The small molecule below binds the protein below.
Small molecule (SMILES): CC(=O)N[C@@H]1[C@@H](O)[C@H](O)[C@@H](CO)O[C@H]1O

Sequence of chain 1.A:
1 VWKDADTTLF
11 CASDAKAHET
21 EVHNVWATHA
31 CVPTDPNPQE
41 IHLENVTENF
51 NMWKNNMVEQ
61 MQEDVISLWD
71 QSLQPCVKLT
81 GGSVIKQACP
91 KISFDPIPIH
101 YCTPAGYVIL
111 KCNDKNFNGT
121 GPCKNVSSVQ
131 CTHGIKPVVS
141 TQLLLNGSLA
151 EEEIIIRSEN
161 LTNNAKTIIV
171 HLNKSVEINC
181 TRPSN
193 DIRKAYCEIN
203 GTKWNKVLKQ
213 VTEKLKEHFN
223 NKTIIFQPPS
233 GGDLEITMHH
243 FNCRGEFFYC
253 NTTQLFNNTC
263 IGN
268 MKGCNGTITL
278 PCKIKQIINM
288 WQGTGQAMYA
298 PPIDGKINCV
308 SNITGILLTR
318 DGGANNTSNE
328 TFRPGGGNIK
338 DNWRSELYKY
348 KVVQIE

Binding-site contacts:
Ligand atom O7 contacts residue HIS220 of chain 1.A at 3.9 Å.
Ligand atom O5 contacts residue GLY121 of chain 1.A at 4.3 Å.
Ligand atom C7 contacts residue ILE156 of chain 1.A at 4.3 Å (hydrophobic).
Ligand atom C4 contacts residue ASN118 of chain 1.A at 4.2 Å.
Ligand atom C8 contacts residue ILE156 of chain 1.A at 3.6 Å (hydrophobic).
Ligand atom C3 contacts residue ASN118 of chain 1.A at 3.7 Å.
Ligand atom C3 contacts residue THR120 of chain 1.A at 4.0 Å.
Ligand atom C1 contacts residue THR120 of chain 1.A at 3.8 Å.
Ligand atom O5 contacts residue THR120 of chain 1.A at 4.5 Å.
Ligand atom N2 contacts residue THR120 of chain 1.A at 4.1 Å.
Ligand atom C8 contacts residue LEU161 of chain 1.A at 3.9 Å (hydrophobic).
Ligand atom C2 contacts residue THR120 of chain 1.A at 4.2 Å.
Ligand atom C6 contacts residue PRO122 of chain 1.A at 4.2 Å (hydrophobic).
Ligand atom O7 contacts residue ASN118 of chain 1.A at 3.2 Å (h-bond).
Ligand atom C8 contacts residue ASN118 of chain 1.A at 4.4 Å.
Ligand atom C2 contacts residue ASN118 of chain 1.A at 2.4 Å.
Ligand atom C1 contacts residue ASN118 of chain 1.A at 1.4 Å.
Ligand atom O7 contacts residue ILE156 of chain 1.A at 4.4 Å.
Ligand atom C5 contacts residue ASN118 of chain 1.A at 3.6 Å.
Ligand atom C6 contacts residue GLY121 of chain 1.A at 3.8 Å.
Ligand atom C8 contacts residue SER158 of chain 1.A at 4.0 Å.
Ligand atom C5 contacts residue THR120 of chain 1.A at 4.2 Å.
Ligand atom C5 contacts residue GLY121 of chain 1.A at 3.9 Å.
Ligand atom N2 contacts residue ASN118 of chain 1.A at 2.8 Å (h-bond).
Ligand atom O5 contacts residue ASN118 of chain 1.A at 2.4 Å (h-bond).
Ligand atom C7 contacts residue ASN118 of chain 1.A at 3.2 Å.
Ligand atom C1 contacts residue GLY121 of chain 1.A at 4.4 Å.